Sequence of chain 1.D:
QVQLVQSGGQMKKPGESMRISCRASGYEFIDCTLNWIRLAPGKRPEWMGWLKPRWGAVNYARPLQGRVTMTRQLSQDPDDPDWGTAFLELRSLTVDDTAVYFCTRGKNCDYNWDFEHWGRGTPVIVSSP

This protein binds this small molecule.
Small molecule (SMILES): CC(=O)N[C@H]1[C@H](O[C@H]2[C@H](O)[C@@H](NC(C)=O)CO[C@@H]2CO)O[C@H](CO)[C@@H](O[C@@H]2O[C@H](CO[C@H]3O[C@H](CO)[C@@H](O)[C@H](O)[C@@H]3O)[C@@H](O)[C@H](O)[C@@H]2O)[C@@H]1O

Sequence of chain 1.B:
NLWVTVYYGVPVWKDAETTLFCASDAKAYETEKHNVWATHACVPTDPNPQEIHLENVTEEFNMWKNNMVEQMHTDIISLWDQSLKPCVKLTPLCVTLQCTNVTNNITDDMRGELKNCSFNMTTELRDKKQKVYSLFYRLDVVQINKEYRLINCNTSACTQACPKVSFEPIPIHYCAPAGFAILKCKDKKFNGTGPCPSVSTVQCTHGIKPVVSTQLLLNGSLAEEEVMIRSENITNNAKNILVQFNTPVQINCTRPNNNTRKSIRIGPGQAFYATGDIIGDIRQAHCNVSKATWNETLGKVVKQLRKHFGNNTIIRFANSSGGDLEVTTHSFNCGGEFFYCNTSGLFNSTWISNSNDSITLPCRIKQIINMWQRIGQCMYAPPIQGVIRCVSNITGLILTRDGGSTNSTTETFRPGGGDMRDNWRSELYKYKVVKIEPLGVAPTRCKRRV

Binding-site contacts:
Ligand atom C4 contacts residue ARG19 of chain 1.D at 4.3 Å.
Ligand atom C1 contacts residue ASN167 of chain 1.B at 1.4 Å.
Ligand atom O3 contacts residue ARG19 of chain 1.D at 4.4 Å.
Ligand atom C5 contacts residue GLN73 of chain 1.D at 4.0 Å.
Ligand atom C8 contacts residue THR168 of chain 1.B at 4.4 Å.
Ligand atom C5 contacts residue ARG19 of chain 1.D at 4.3 Å.
Ligand atom C6 contacts residue GLN73 of chain 1.D at 3.7 Å.
Ligand atom C4 contacts residue ASN167 of chain 1.B at 4.2 Å.
Ligand atom C3 contacts residue GLN76 of chain 1.D at 3.6 Å.
Ligand atom N2 contacts residue GLN76 of chain 1.D at 2.8 Å (h-bond).
Ligand atom C8 contacts residue GLN76 of chain 1.D at 3.5 Å.
Ligand atom C5 contacts residue GLN73 of chain 1.D at 4.5 Å.
Ligand atom N2 contacts residue THR168 of chain 1.B at 4.4 Å.
Ligand atom C1 contacts residue GLN76 of chain 1.D at 4.5 Å.
Ligand atom C6 contacts residue ARG19 of chain 1.D at 3.7 Å.
Ligand atom O3 contacts residue GLN76 of chain 1.D at 3.6 Å.
Ligand atom O6 contacts residue ARG162 of chain 1.B at 4.2 Å.
Ligand atom C7 contacts residue ASN167 of chain 1.B at 3.5 Å.
Ligand atom C7 contacts residue GLN76 of chain 1.D at 3.5 Å.
Ligand atom O5 contacts residue GLN73 of chain 1.D at 3.8 Å.
Ligand atom C5 contacts residue ASN167 of chain 1.B at 3.6 Å.
Ligand atom C4 contacts residue GLN73 of chain 1.D at 3.9 Å.
Ligand atom N2 contacts residue ASN167 of chain 1.B at 3.0 Å (h-bond).
Ligand atom C8 contacts residue ASN167 of chain 1.B at 4.0 Å.
Ligand atom C2 contacts residue ASN167 of chain 1.B at 2.5 Å.
Ligand atom O7 contacts residue ASN167 of chain 1.B at 3.6 Å.
Ligand atom C3 contacts residue ASN167 of chain 1.B at 3.8 Å.
Ligand atom O6 contacts residue GLN73 of chain 1.D at 3.8 Å.
Ligand atom O5 contacts residue ASN167 of chain 1.B at 2.3 Å (h-bond).
Ligand atom O6 contacts residue ARG19 of chain 1.D at 4.5 Å.
Ligand atom O4 contacts residue ARG19 of chain 1.D at 3.0 Å (salt-bridge).
Ligand atom C5 contacts residue ARG162 of chain 1.B at 4.4 Å.
Ligand atom C1 contacts residue ARG162 of chain 1.B at 4.0 Å.
Ligand atom C6 contacts residue ARG162 of chain 1.B at 4.3 Å.
Ligand atom O5 contacts residue ARG162 of chain 1.B at 3.4 Å (salt-bridge).
Ligand atom C2 contacts residue GLN76 of chain 1.D at 3.7 Å.